Binding-site contacts:
Ligand atom O5' contacts residue DA1 of chain 1.BC at 3.9 Å.
Ligand atom O3' contacts residue PRO205 of chain 1.J at 4.1 Å.
Ligand atom C3' contacts residue DA1 of chain 1.BC at 2.6 Å.
Ligand atom C4' contacts residue DA1 of chain 1.BC at 3.7 Å.
Ligand atom C2' contacts residue DA1 of chain 1.BC at 3.7 Å.
Ligand atom C5' contacts residue DA1 of chain 1.BC at 3.6 Å.
Ligand atom O3' contacts residue DA1 of chain 1.BC at 1.6 Å.
Ligand atom C2' contacts residue PRO205 of chain 1.J at 4.5 Å (hydrophobic).

Sequence of chain 1.J:
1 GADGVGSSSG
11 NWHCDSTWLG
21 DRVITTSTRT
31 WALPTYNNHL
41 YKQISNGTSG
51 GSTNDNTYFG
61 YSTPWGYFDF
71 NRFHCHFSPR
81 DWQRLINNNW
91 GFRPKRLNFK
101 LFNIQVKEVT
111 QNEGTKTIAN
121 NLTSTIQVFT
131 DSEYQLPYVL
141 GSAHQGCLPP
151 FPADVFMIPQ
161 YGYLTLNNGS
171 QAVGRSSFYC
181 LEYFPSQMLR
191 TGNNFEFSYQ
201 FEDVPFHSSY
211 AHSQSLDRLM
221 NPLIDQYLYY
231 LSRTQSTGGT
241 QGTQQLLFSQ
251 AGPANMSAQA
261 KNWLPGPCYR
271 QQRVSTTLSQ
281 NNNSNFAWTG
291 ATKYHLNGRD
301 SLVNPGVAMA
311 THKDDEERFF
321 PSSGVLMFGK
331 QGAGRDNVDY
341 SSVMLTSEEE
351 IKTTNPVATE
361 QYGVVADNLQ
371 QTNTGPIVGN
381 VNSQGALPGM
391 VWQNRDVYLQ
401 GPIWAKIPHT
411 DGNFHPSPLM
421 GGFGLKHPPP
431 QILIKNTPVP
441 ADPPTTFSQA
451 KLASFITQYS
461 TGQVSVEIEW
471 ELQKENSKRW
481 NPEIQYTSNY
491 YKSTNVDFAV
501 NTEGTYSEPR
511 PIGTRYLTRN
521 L

This protein binds this small molecule.
Small molecule (SMILES): Nc1ccn([C@H]2C[C@H](O)[C@@H](COP(=O)(O)O)O2)c(=O)n1